Sequence of chain 1.E:
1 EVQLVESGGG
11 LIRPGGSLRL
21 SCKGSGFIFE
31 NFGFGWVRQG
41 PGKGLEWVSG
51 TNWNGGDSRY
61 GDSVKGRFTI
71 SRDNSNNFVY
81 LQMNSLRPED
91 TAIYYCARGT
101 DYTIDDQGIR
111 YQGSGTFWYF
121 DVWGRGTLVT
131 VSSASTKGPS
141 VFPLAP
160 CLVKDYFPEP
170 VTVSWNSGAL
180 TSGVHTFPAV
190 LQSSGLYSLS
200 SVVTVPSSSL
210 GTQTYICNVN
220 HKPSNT

Sequence of chain 1.F:
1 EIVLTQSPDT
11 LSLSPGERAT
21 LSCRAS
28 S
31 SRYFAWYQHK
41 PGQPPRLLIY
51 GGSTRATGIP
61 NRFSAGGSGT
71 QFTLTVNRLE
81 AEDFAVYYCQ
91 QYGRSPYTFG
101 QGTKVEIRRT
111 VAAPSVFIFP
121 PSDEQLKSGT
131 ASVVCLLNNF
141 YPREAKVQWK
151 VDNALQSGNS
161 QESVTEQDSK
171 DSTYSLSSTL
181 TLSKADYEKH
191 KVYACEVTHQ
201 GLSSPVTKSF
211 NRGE

The small molecule below binds the protein below.
Small molecule (SMILES): CC(=O)N[C@H]1[C@H](O[C@H]2[C@H](O)[C@@H](NC(C)=O)CO[C@@H]2CO)O[C@H](CO)[C@@H](O[C@@H]2O[C@H](CO[C@H]3O[C@H](CO[C@H]4O[C@H](CO)[C@@H](O)[C@H](O)[C@@H]4O)[C@@H](O)[C@H](O)[C@@H]3O)[C@@H](O)[C@H](O[C@H]3O[C@H](CO)[C@@H](O)[C@H](O)[C@@H]3O)[C@@H]2O)[C@@H]1O

Sequence of chain 1.C:
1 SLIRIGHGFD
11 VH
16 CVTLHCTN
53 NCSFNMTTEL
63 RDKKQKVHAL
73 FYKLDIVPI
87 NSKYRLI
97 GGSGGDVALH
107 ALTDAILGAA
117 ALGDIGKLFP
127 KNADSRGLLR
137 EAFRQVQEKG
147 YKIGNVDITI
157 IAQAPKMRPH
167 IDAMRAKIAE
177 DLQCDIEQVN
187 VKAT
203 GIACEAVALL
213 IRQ

Binding-site contacts:
Ligand atom O6 contacts residue THR18 of chain 1.C at 3.4 Å (h-bond).
Ligand atom N2 contacts residue ASN57 of chain 1.C at 3.4 Å (h-bond).
Ligand atom C7 contacts residue ASN57 of chain 1.C at 3.3 Å.
Ligand atom C8 contacts residue THR18 of chain 1.C at 3.6 Å.
Ligand atom O4 contacts residue ARG94 of chain 1.F at 3.4 Å (salt-bridge).
Ligand atom C3 contacts residue ASN57 of chain 1.C at 3.9 Å.
Ligand atom C1 contacts residue THR18 of chain 1.C at 3.7 Å.
Ligand atom C6 contacts residue ASP57 of chain 1.E at 4.4 Å.
Ligand atom C6 contacts residue HIS20 of chain 1.C at 3.5 Å.
Ligand atom O7 contacts residue ASN57 of chain 1.C at 2.5 Å (h-bond).
Ligand atom O4 contacts residue GLY56 of chain 1.E at 4.5 Å.
Ligand atom C3 contacts residue MAN4 of chain 1.L at 3.6 Å.
Ligand atom C7 contacts residue LYS66 of chain 1.C at 4.3 Å.
Ligand atom C4 contacts residue MAN4 of chain 1.L at 4.5 Å.
Ligand atom O7 contacts residue LYS66 of chain 1.C at 3.6 Å.
Ligand atom C1 contacts residue ASN57 of chain 1.C at 1.5 Å.
Ligand atom C7 contacts residue THR18 of chain 1.C at 4.2 Å.
Ligand atom O6 contacts residue ARG94 of chain 1.F at 4.4 Å.
Ligand atom O3 contacts residue MAN4 of chain 1.L at 2.8 Å (h-bond).
Ligand atom C8 contacts residue HIS20 of chain 1.C at 4.2 Å.
Ligand atom C2 contacts residue ASN57 of chain 1.C at 2.6 Å.
Ligand atom O6 contacts residue HIS20 of chain 1.C at 2.3 Å (h-bond).
Ligand atom C5 contacts residue ASN57 of chain 1.C at 3.5 Å.
Ligand atom O3 contacts residue ASN57 of chain 1.C at 3.9 Å.
Ligand atom O5 contacts residue THR18 of chain 1.C at 3.6 Å (h-bond).
Ligand atom C2 contacts residue MAN4 of chain 1.L at 3.5 Å.
Ligand atom C4 contacts residue ASN57 of chain 1.C at 4.3 Å.
Ligand atom O4 contacts residue SER95 of chain 1.F at 4.0 Å.
Ligand atom O6 contacts residue MAN4 of chain 1.L at 4.4 Å.
Ligand atom C4 contacts residue ARG94 of chain 1.F at 4.4 Å.
Ligand atom O2 contacts residue ARG59 of chain 1.E at 3.6 Å.
Ligand atom C2 contacts residue ARG59 of chain 1.E at 4.5 Å.
Ligand atom O2 contacts residue MAN4 of chain 1.L at 2.5 Å (h-bond).
Ligand atom C5 contacts residue THR18 of chain 1.C at 3.8 Å.
Ligand atom C8 contacts residue LYS66 of chain 1.C at 4.2 Å.
Ligand atom C6 contacts residue THR18 of chain 1.C at 4.2 Å.
Ligand atom O5 contacts residue ASN57 of chain 1.C at 2.3 Å (h-bond).